Sequence of chain 1.A:
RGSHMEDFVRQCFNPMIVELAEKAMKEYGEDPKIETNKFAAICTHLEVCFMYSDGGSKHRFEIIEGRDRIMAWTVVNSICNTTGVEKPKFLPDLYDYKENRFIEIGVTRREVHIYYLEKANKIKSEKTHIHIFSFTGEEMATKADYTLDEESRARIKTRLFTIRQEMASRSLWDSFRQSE

Binding-site contacts:
Ligand atom C27 contacts residue TYR44 of chain 1.A at 3.5 Å (hydrophobic).
Ligand atom C02 contacts residue HIS61 of chain 1.A at 3.2 Å.
Ligand atom C26 contacts residue TYR44 of chain 1.A at 3.8 Å (hydrophobic).
Ligand atom O28 contacts residue MN1 of chain 1.C at 2.1 Å.
Ligand atom C24 contacts residue ILE58 of chain 1.A at 4.0 Å (hydrophobic).
Ligand atom C18 contacts residue GLU81 of chain 1.A at 3.8 Å.
Ligand atom O30 contacts residue MN1 of chain 1.B at 1.9 Å.
Ligand atom C02 contacts residue MN1 of chain 1.B at 2.8 Å.
Ligand atom O01 contacts residue TYR131 of chain 1.A at 3.5 Å (h-bond).
Ligand atom C15 contacts residue LYS135 of chain 1.A at 3.6 Å.
Ligand atom C02 contacts residue GLU120 of chain 1.A at 3.7 Å.
Ligand atom O28 contacts residue GLU81 of chain 1.A at 3.3 Å (salt-bridge).
Ligand atom N25 contacts residue ILE58 of chain 1.A at 3.7 Å.
Ligand atom O01 contacts residue MN1 of chain 1.B at 2.3 Å.
Ligand atom F11 contacts residue ILE58 of chain 1.A at 4.0 Å.
Ligand atom C02 contacts residue ILE121 of chain 1.A at 3.8 Å (hydrophobic).
Ligand atom O30 contacts residue HIS61 of chain 1.A at 3.1 Å (h-bond).
Ligand atom F10 contacts residue LYS54 of chain 1.A at 3.6 Å.
Ligand atom C24 contacts residue ALA40 of chain 1.A at 3.6 Å (hydrophobic).
Ligand atom C18 contacts residue MN1 of chain 1.C at 3.2 Å.
Ligand atom C21 contacts residue TYR44 of chain 1.A at 3.4 Å (hydrophobic).
Ligand atom C22 contacts residue TYR44 of chain 1.A at 3.9 Å (hydrophobic).
Ligand atom O01 contacts residue ILE121 of chain 1.A at 2.8 Å (h-bond).
Ligand atom O30 contacts residue ASP109 of chain 1.A at 3.0 Å (salt-bridge).
Ligand atom C29 contacts residue GLU120 of chain 1.A at 3.4 Å.
Ligand atom C02 contacts residue TYR131 of chain 1.A at 3.8 Å (hydrophobic).
Ligand atom O30 contacts residue ILE121 of chain 1.A at 3.9 Å.
Ligand atom F09 contacts residue LYS54 of chain 1.A at 3.5 Å.
Ligand atom N25 contacts residue GLU46 of chain 1.A at 3.5 Å (salt-bridge).
Ligand atom C29 contacts residue MN1 of chain 1.B at 2.7 Å.
Ligand atom O01 contacts residue GLY122 of chain 1.A at 3.7 Å.
Ligand atom N03 contacts residue TYR131 of chain 1.A at 3.4 Å (h-bond).
Ligand atom C26 contacts residue GLU46 of chain 1.A at 3.0 Å.
Ligand atom O30 contacts residue GLU120 of chain 1.A at 2.7 Å (salt-bridge).
Ligand atom C29 contacts residue MN1 of chain 1.C at 3.8 Å.
Ligand atom C29 contacts residue HIS61 of chain 1.A at 3.4 Å.
Ligand atom O30 contacts residue MN1 of chain 1.C at 2.8 Å.
Ligand atom F09 contacts residue GLU46 of chain 1.A at 3.9 Å.
Ligand atom O01 contacts residue HIS61 of chain 1.A at 2.9 Å (h-bond).
Ligand atom O01 contacts residue GLU120 of chain 1.A at 3.3 Å (salt-bridge).

The small molecule below binds the protein below.
Small molecule (SMILES): O=C(NCCc1ccncc1)c1[nH]c(Cc2ccccc2C(F)(F)F)nc(=O)c1O